Binding-site contacts:
Ligand atom O16 contacts residue TRP281 of chain 3.A at 4.2 Å.
Ligand atom O1 contacts residue GLU449 of chain 2.A at 3.3 Å (salt-bridge).
Ligand atom O6 contacts residue GLU449 of chain 2.A at 3.1 Å (salt-bridge).
Ligand atom O61 contacts residue ARG143 of chain 2.A at 3.6 Å.
Ligand atom C57 contacts residue ARG143 of chain 2.A at 3.6 Å.
Ligand atom O49 contacts residue TRP274 of chain 3.A at 3.5 Å.
Ligand atom C1 contacts residue TRP274 of chain 3.A at 3.5 Å (hydrophobic).
Ligand atom C22 contacts residue GLY145 of chain 2.A at 3.3 Å.
Ligand atom C18 contacts residue PRO146 of chain 2.A at 4.2 Å (hydrophobic).
Ligand atom O16 contacts residue GLY145 of chain 2.A at 4.1 Å.
Ligand atom O61 contacts residue PRO146 of chain 2.A at 3.5 Å.
Ligand atom C11 contacts residue GLU449 of chain 2.A at 3.3 Å.
Ligand atom C9 contacts residue GLU449 of chain 2.A at 3.8 Å.
Ligand atom C2 contacts residue TRP274 of chain 3.A at 3.5 Å (hydrophobic).
Ligand atom O5 contacts residue GLY145 of chain 2.A at 3.5 Å.
Ligand atom C11 contacts residue ARG143 of chain 2.A at 3.3 Å.
Ligand atom C57 contacts residue PRO146 of chain 2.A at 3.7 Å (hydrophobic).
Ligand atom C5 contacts residue GLY279 of chain 3.A at 4.1 Å.
Ligand atom C18 contacts residue GLY145 of chain 2.A at 3.9 Å.
Ligand atom C11 contacts residue PRO450 of chain 2.A at 4.2 Å (hydrophobic).
Ligand atom C43 contacts residue PHE152 of chain 2.A at 4.1 Å (hydrophobic).
Ligand atom C57 contacts residue GLU449 of chain 2.A at 3.4 Å.
Ligand atom C43 contacts residue PHE74 of chain 2.A at 4.1 Å (hydrophobic).
Ligand atom O6 contacts residue ARG143 of chain 2.A at 3.5 Å.
Ligand atom O6 contacts residue PRO450 of chain 2.A at 2.9 Å (h-bond).
Ligand atom C28 contacts residue VAL149 of chain 2.A at 4.0 Å (hydrophobic).
Ligand atom C34 contacts residue MET148 of chain 2.A at 4.2 Å (hydrophobic).
Ligand atom O5 contacts residue TRP281 of chain 3.A at 3.9 Å.
Ligand atom O61 contacts residue GLU449 of chain 2.A at 2.7 Å (salt-bridge).
Ligand atom O2 contacts residue ASP452 of chain 2.A at 4.0 Å.
Ligand atom C22 contacts residue VAL149 of chain 2.A at 3.6 Å (hydrophobic).
Ligand atom O61 contacts residue TRP281 of chain 3.A at 3.5 Å (h-bond).
Ligand atom O61 contacts residue LEU144 of chain 2.A at 3.5 Å (h-bond).
Ligand atom C10 contacts residue GLY279 of chain 3.A at 4.0 Å.
Ligand atom O55 contacts residue TRP274 of chain 3.A at 3.4 Å.
Ligand atom O3 contacts residue GLY279 of chain 3.A at 4.1 Å.
Ligand atom O5 contacts residue PRO146 of chain 2.A at 3.6 Å.
Ligand atom C19 contacts residue VAL149 of chain 2.A at 4.1 Å (hydrophobic).
Ligand atom C4 contacts residue TRP281 of chain 3.A at 3.8 Å (hydrophobic).
Ligand atom O61 contacts residue GLY145 of chain 2.A at 3.3 Å (h-bond).

Sequence of chain 2.A:
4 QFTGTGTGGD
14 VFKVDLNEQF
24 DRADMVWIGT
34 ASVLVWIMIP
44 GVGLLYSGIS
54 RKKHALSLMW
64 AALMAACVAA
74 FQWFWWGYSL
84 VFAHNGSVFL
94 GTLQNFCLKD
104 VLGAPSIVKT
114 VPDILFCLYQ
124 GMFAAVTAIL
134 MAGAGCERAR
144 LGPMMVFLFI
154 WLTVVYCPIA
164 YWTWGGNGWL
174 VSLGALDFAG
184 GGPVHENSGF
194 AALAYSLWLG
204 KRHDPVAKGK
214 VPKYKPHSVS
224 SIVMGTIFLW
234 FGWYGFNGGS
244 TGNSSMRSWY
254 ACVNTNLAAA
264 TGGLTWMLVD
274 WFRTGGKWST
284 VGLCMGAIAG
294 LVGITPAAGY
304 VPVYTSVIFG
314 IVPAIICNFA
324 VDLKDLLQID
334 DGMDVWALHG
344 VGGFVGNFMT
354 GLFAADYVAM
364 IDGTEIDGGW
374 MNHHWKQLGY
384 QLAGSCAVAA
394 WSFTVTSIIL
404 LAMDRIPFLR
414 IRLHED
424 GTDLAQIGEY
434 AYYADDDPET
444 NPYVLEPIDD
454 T

A protein and the small-molecule ligand that binds it are described below.
Small molecule (SMILES): CCCCCCCCCCO[C@@H]1O[C@H](CO)[C@@H](O[C@H]2O[C@H](CO)[C@@H](O)[C@H](O)[C@H]2O)[C@H](O)[C@H]1O

Sequence of chain 3.A:
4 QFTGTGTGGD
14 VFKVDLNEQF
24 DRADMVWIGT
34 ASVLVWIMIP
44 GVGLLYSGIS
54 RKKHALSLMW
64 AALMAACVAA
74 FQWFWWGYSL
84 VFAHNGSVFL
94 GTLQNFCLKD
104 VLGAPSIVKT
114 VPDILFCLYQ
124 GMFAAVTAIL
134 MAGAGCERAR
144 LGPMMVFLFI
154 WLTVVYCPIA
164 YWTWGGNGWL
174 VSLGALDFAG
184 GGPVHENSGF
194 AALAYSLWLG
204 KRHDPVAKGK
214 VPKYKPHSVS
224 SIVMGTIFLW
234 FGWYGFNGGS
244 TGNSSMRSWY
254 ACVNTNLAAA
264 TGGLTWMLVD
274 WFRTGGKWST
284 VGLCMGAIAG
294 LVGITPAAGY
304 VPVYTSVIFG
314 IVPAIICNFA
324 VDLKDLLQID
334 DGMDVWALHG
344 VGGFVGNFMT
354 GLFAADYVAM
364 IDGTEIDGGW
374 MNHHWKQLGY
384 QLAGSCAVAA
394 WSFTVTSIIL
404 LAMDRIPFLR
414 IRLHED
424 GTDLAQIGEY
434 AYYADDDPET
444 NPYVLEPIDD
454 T